Binding-site contacts:
Ligand atom C18 contacts residue ALA68 of chain 1.D at 3.7 Å (hydrophobic).
Ligand atom C28 contacts residue TYR119 of chain 1.D at 3.5 Å (hydrophobic).
Ligand atom C15 contacts residue LEU175 of chain 1.D at 3.6 Å (hydrophobic).
Ligand atom C21 contacts residue VAL120 of chain 1.D at 3.2 Å (hydrophobic).
Ligand atom C24 contacts residue LEU175 of chain 1.D at 3.2 Å (hydrophobic).
Ligand atom C1 contacts residue PRO123 of chain 1.D at 3.4 Å (hydrophobic).
Ligand atom N23 contacts residue TYR119 of chain 1.D at 3.7 Å.
Ligand atom C4 contacts residue GLY125 of chain 1.D at 3.6 Å.
Ligand atom O19 contacts residue MET122 of chain 1.D at 3.0 Å (h-bond).
Ligand atom C13 contacts residue VAL57 of chain 1.D at 3.7 Å (hydrophobic).
Ligand atom N23 contacts residue LEU175 of chain 1.D at 3.4 Å.
Ligand atom C3 contacts residue MET122 of chain 1.D at 3.6 Å (hydrophobic).
Ligand atom C20 contacts residue ALA68 of chain 1.D at 3.5 Å (hydrophobic).
Ligand atom C5 contacts residue MET49 of chain 1.D at 3.6 Å (hydrophobic).
Ligand atom C3 contacts residue PRO123 of chain 1.D at 3.6 Å (hydrophobic).
Ligand atom O30 contacts residue ILE42 of chain 1.D at 3.7 Å.
Ligand atom C4 contacts residue MET122 of chain 1.D at 3.5 Å (hydrophobic).
Ligand atom N22 contacts residue VAL120 of chain 1.D at 3.7 Å.
Ligand atom C6 contacts residue MET49 of chain 1.D at 3.8 Å (hydrophobic).
Ligand atom O19 contacts residue ALA68 of chain 1.D at 3.6 Å.
Ligand atom C15 contacts residue ALA172 of chain 1.D at 3.8 Å (hydrophobic).
Ligand atom C8 contacts residue GLY125 of chain 1.D at 3.6 Å.
Ligand atom N22 contacts residue TYR119 of chain 1.D at 3.2 Å.
Ligand atom C26 contacts residue LEU175 of chain 1.D at 3.8 Å (hydrophobic).
Ligand atom C12 contacts residue GLY50 of chain 1.D at 3.7 Å.
Ligand atom C21 contacts residue ALA68 of chain 1.D at 3.5 Å (hydrophobic).
Ligand atom C4 contacts residue MET49 of chain 1.D at 3.7 Å (hydrophobic).
Ligand atom C16 contacts residue LEU175 of chain 1.D at 3.8 Å (hydrophobic).
Ligand atom C8 contacts residue MET49 of chain 1.D at 3.5 Å (hydrophobic).
Ligand atom O19 contacts residue TYR121 of chain 1.D at 3.8 Å.
Ligand atom C5 contacts residue GLY125 of chain 1.D at 3.8 Å.
Ligand atom C20 contacts residue LEU175 of chain 1.D at 3.7 Å (hydrophobic).
Ligand atom C28 contacts residue LEU175 of chain 1.D at 3.7 Å (hydrophobic).
Ligand atom C21 contacts residue TYR119 of chain 1.D at 3.8 Å (hydrophobic).
Ligand atom N25 contacts residue LEU175 of chain 1.D at 3.4 Å.
Ligand atom C9 contacts residue GLY125 of chain 1.D at 3.5 Å.
Ligand atom N22 contacts residue LEU175 of chain 1.D at 3.8 Å.
Ligand atom C5 contacts residue MET122 of chain 1.D at 3.1 Å (hydrophobic).
Ligand atom O19 contacts residue MET49 of chain 1.D at 3.7 Å.
Ligand atom C21 contacts residue MET122 of chain 1.D at 3.6 Å (hydrophobic).

Sequence of chain 1.D:
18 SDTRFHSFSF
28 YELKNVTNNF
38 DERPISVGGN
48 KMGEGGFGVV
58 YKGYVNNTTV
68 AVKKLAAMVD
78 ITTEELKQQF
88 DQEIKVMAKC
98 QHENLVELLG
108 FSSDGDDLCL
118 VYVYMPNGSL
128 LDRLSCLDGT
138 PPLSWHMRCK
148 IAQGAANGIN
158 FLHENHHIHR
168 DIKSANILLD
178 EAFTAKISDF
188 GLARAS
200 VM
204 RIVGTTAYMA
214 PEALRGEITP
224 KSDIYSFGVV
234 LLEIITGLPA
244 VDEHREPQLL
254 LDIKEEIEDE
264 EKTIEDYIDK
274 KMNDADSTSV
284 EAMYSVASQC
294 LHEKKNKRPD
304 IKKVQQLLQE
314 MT

A protein and the small-molecule ligand that binds it are described below.
Small molecule (SMILES): C[C@]1(CO)Cc2cc(NC(=O)c3cnn4cccnc34)c(N3CCOCC3)cc2O1